This small molecule binds to this protein.
Small molecule (SMILES): COc1ccccc1O

Binding-site contacts:
Ligand atom CAC contacts residue ALA297 of chain 1.A at 4.4 Å (hydrophobic).
Ligand atom OAB contacts residue LEU246 of chain 1.A at 3.6 Å.
Ligand atom CAF contacts residue ILE294 of chain 1.A at 3.5 Å (hydrophobic).
Ligand atom CAD contacts residue ILE83 of chain 1.A at 4.0 Å (hydrophobic).
Ligand atom CAI contacts residue VAL243 of chain 1.A at 3.7 Å (hydrophobic).
Ligand atom CAE contacts residue PHE397 of chain 1.A at 3.7 Å (hydrophobic).
Ligand atom CAA contacts residue VAL243 of chain 1.A at 3.9 Å (hydrophobic).
Ligand atom CAF contacts residue ILE83 of chain 1.A at 4.0 Å (hydrophobic).
Ligand atom OAG contacts residue GLY247 of chain 1.A at 3.4 Å.
Ligand atom CAI contacts residue ILE83 of chain 1.A at 4.5 Å (hydrophobic).
Ligand atom CAA contacts residue GLY247 of chain 1.A at 4.2 Å.
Ligand atom CAD contacts residue ILE294 of chain 1.A at 3.8 Å (hydrophobic).
Ligand atom CAH contacts residue PHE397 of chain 1.A at 4.4 Å (hydrophobic).
Ligand atom CAD contacts residue HEM1 of chain 1.B at 4.5 Å.
Ligand atom CAA contacts residue ALA248 of chain 1.A at 4.0 Å (hydrophobic).
Ligand atom CAH contacts residue GLY247 of chain 1.A at 3.9 Å.
Ligand atom CAC contacts residue PHE171 of chain 1.A at 4.0 Å (hydrophobic).
Ligand atom CAI contacts residue ILE294 of chain 1.A at 4.1 Å (hydrophobic).
Ligand atom CAI contacts residue GLY247 of chain 1.A at 3.9 Å.
Ligand atom CAH contacts residue VAL243 of chain 1.A at 3.7 Å (hydrophobic).
Ligand atom CAA contacts residue HEM1 of chain 1.B at 3.1 Å.
Ligand atom OAG contacts residue VAL243 of chain 1.A at 3.1 Å (h-bond).
Ligand atom CAE contacts residue ILE83 of chain 1.A at 3.9 Å (hydrophobic).
Ligand atom OAB contacts residue TYR242 of chain 1.A at 4.4 Å.
Ligand atom CAC contacts residue PHE397 of chain 1.A at 4.0 Å (hydrophobic).
Ligand atom CAF contacts residue HEM1 of chain 1.B at 4.0 Å.
Ligand atom OAB contacts residue GLY247 of chain 1.A at 3.0 Å (h-bond).
Ligand atom OAB contacts residue PHE77 of chain 1.A at 3.7 Å.
Ligand atom CAH contacts residue PHE77 of chain 1.A at 4.2 Å (hydrophobic).
Ligand atom OAB contacts residue VAL243 of chain 1.A at 2.6 Å (h-bond).
Ligand atom OAG contacts residue ALA248 of chain 1.A at 3.7 Å.
Ligand atom CAC contacts residue ILE83 of chain 1.A at 3.7 Å (hydrophobic).
Ligand atom CAE contacts residue PHE77 of chain 1.A at 3.9 Å (hydrophobic).
Ligand atom CAE contacts residue PHE171 of chain 1.A at 3.9 Å (hydrophobic).

Sequence of chain 1.A:
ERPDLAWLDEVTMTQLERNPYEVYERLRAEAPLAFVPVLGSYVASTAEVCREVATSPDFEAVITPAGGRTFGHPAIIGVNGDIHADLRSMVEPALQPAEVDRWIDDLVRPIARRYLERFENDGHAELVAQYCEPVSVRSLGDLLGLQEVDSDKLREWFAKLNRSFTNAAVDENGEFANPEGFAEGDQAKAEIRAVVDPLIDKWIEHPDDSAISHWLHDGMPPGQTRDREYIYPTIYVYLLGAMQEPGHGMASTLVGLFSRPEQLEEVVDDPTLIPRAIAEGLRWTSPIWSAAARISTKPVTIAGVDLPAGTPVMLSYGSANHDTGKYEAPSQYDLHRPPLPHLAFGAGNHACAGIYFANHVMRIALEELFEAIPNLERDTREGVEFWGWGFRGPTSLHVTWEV